Sequence of chain 1.A:
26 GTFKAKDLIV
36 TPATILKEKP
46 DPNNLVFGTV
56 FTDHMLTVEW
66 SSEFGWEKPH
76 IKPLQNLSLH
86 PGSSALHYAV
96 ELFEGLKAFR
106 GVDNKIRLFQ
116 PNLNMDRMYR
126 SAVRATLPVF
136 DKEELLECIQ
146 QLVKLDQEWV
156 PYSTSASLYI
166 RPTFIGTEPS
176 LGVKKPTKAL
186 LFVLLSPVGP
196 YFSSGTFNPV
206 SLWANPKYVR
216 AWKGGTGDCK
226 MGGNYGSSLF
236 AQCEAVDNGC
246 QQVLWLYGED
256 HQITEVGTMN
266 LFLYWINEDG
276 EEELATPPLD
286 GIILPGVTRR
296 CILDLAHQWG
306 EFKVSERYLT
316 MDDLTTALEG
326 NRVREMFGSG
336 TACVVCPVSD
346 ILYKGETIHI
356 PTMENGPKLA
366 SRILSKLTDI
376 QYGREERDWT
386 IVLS

Sequence of chain 1.B:
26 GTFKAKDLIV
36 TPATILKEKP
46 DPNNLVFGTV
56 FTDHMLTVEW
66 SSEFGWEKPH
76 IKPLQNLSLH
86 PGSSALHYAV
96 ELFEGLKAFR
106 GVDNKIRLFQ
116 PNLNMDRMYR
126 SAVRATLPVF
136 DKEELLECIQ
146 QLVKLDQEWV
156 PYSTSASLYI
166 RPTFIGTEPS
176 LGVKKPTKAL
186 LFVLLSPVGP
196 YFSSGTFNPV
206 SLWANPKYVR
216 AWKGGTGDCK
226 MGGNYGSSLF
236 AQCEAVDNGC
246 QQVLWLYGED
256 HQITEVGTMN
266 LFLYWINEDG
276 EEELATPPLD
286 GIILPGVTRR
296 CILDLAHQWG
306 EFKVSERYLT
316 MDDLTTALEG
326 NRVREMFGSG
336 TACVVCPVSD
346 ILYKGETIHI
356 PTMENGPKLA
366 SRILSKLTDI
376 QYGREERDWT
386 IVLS

Binding-site contacts:
Ligand atom F30 contacts residue GLN237 of chain 1.A at 3.2 Å.
Ligand atom C22 contacts residue TYR196 of chain 1.A at 3.8 Å (hydrophobic).
Ligand atom O26 contacts residue VAL178 of chain 1.B at 2.9 Å (h-bond).
Ligand atom N23 contacts residue GLN247 of chain 1.A at 3.2 Å (h-bond).
Ligand atom C1 contacts residue ALA337 of chain 1.A at 3.8 Å (hydrophobic).
Ligand atom N14 contacts residue ALA337 of chain 1.A at 3.8 Å.
Ligand atom N14 contacts residue PHE52 of chain 1.A at 3.4 Å.
Ligand atom F32 contacts residue GLN247 of chain 1.A at 3.1 Å.
Ligand atom C9 contacts residue PHE52 of chain 1.A at 3.5 Å (hydrophobic).
Ligand atom C8 contacts residue TYR196 of chain 1.A at 3.6 Å (hydrophobic).
Ligand atom C11 contacts residue PHE52 of chain 1.A at 3.4 Å (hydrophobic).
Ligand atom F30 contacts residue GLN247 of chain 1.A at 3.5 Å.
Ligand atom C8 contacts residue PHE52 of chain 1.A at 3.9 Å (hydrophobic).
Ligand atom C21 contacts residue PHE52 of chain 1.A at 3.8 Å (hydrophobic).
Ligand atom C29 contacts residue GLN237 of chain 1.A at 3.5 Å.
Ligand atom C7 contacts residue TYR196 of chain 1.A at 3.8 Å (hydrophobic).
Ligand atom O26 contacts residue GLY177 of chain 1.B at 3.7 Å.
Ligand atom C21 contacts residue TYR93 of chain 1.B at 3.4 Å (hydrophobic).
Ligand atom C29 contacts residue GLN247 of chain 1.A at 3.8 Å.
Ligand atom C5 contacts residue ALA337 of chain 1.A at 3.8 Å (hydrophobic).
Ligand atom F32 contacts residue GLN237 of chain 1.A at 3.2 Å.
Ligand atom C17 contacts residue VAL178 of chain 1.B at 3.6 Å (hydrophobic).
Ligand atom C19 contacts residue LYS225 of chain 1.A at 3.6 Å.
Ligand atom O24 contacts residue TYR196 of chain 1.A at 2.9 Å (h-bond).
Ligand atom C9 contacts residue TYR196 of chain 1.A at 3.8 Å (hydrophobic).
Ligand atom C21 contacts residue LEU176 of chain 1.B at 3.5 Å (hydrophobic).
Ligand atom C21 contacts residue ARG166 of chain 1.A at 3.8 Å.
Ligand atom C11 contacts residue ALA337 of chain 1.A at 3.7 Å (hydrophobic).
Ligand atom C19 contacts residue THR263 of chain 1.A at 3.6 Å.
Ligand atom C27 contacts residue VAL178 of chain 1.B at 3.4 Å (hydrophobic).
Ligand atom C20 contacts residue THR263 of chain 1.A at 3.8 Å.
Ligand atom F31 contacts residue GLN237 of chain 1.A at 3.4 Å.
Ligand atom C10 contacts residue PHE52 of chain 1.A at 3.3 Å (hydrophobic).
Ligand atom C18 contacts residue PHE98 of chain 1.A at 3.7 Å (hydrophobic).
Ligand atom F30 contacts residue GLN246 of chain 1.A at 3.8 Å.
Ligand atom C6 contacts residue PHE52 of chain 1.A at 3.6 Å (hydrophobic).
Ligand atom C19 contacts residue PLP1 of chain 1.D at 3.5 Å.
Ligand atom C6 contacts residue ALA337 of chain 1.A at 3.5 Å (hydrophobic).
Ligand atom N14 contacts residue TYR164 of chain 1.A at 3.2 Å.
Ligand atom F31 contacts residue VAL178 of chain 1.B at 3.5 Å.

A protein and the small-molecule ligand that binds it are described below.
Small molecule (SMILES): Cc1ccccc1Oc1cc(-n2c(=O)cc(C(F)(F)F)[nH]c2=O)c2ccccc2c1C#N